Sequence of chain 1.C:
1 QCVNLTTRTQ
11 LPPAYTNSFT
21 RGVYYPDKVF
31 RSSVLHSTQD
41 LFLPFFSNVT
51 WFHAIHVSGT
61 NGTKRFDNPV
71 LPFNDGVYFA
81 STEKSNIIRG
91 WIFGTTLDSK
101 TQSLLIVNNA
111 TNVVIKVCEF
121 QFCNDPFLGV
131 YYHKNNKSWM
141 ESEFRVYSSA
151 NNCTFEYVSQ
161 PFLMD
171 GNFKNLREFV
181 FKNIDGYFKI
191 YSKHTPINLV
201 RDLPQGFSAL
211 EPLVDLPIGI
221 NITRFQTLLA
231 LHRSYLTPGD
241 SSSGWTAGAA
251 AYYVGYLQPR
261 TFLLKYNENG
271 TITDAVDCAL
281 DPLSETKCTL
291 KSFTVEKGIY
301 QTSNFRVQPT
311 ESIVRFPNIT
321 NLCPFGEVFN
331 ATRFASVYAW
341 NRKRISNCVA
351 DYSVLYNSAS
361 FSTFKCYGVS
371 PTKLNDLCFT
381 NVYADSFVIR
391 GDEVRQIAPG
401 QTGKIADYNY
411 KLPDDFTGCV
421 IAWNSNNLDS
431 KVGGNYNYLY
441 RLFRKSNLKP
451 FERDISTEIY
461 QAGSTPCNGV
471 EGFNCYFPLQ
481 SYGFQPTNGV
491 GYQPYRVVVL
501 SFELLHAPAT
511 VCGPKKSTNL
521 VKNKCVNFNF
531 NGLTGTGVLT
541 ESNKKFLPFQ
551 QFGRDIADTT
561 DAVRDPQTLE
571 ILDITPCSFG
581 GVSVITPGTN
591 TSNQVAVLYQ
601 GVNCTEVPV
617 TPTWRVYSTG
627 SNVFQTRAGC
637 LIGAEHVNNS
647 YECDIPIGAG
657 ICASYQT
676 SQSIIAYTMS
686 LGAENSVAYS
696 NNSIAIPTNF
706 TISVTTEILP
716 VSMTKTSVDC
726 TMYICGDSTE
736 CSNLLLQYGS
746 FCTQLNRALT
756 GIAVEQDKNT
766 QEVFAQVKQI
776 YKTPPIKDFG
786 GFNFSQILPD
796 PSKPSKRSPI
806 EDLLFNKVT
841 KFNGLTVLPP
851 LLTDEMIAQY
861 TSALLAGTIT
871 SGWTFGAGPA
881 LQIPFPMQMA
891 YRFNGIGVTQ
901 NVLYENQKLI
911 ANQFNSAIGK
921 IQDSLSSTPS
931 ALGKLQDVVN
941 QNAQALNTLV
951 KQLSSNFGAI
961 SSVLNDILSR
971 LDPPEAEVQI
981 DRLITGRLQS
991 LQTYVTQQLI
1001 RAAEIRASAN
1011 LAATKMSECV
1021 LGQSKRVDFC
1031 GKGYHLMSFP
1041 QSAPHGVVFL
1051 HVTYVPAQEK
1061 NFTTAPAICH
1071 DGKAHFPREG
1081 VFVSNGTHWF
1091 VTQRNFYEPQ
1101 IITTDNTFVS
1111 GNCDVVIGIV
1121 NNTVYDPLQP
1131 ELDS

Binding-site contacts:
Ligand atom C8 contacts residue ASN644 of chain 1.C at 3.6 Å.
Ligand atom O7 contacts residue VAL643 of chain 1.C at 4.2 Å.
Ligand atom C7 contacts residue VAL643 of chain 1.C at 4.2 Å (hydrophobic).
Ligand atom C1 contacts residue ASN644 of chain 1.C at 1.4 Å.
Ligand atom O7 contacts residue HIS642 of chain 1.C at 4.2 Å.
Ligand atom C8 contacts residue HIS642 of chain 1.C at 3.4 Å.
Ligand atom C8 contacts residue VAL643 of chain 1.C at 3.6 Å (hydrophobic).
Ligand atom C5 contacts residue ASN644 of chain 1.C at 3.7 Å.
Ligand atom C2 contacts residue ASN644 of chain 1.C at 2.5 Å.
Ligand atom O5 contacts residue ASN644 of chain 1.C at 2.4 Å (h-bond).
Ligand atom O7 contacts residue ASN644 of chain 1.C at 3.1 Å (h-bond).
Ligand atom C3 contacts residue ASN644 of chain 1.C at 3.8 Å.
Ligand atom N2 contacts residue ASN644 of chain 1.C at 2.9 Å (h-bond).
Ligand atom C4 contacts residue ASN644 of chain 1.C at 4.2 Å.
Ligand atom C7 contacts residue ASN644 of chain 1.C at 3.2 Å.
Ligand atom C7 contacts residue HIS642 of chain 1.C at 4.3 Å.

The protein below binds the small molecule below.
Small molecule (SMILES): CC(=O)N[C@@H]1[C@@H](O)[C@H](O)[C@@H](CO)O[C@H]1O